Sequence of chain 1.B:
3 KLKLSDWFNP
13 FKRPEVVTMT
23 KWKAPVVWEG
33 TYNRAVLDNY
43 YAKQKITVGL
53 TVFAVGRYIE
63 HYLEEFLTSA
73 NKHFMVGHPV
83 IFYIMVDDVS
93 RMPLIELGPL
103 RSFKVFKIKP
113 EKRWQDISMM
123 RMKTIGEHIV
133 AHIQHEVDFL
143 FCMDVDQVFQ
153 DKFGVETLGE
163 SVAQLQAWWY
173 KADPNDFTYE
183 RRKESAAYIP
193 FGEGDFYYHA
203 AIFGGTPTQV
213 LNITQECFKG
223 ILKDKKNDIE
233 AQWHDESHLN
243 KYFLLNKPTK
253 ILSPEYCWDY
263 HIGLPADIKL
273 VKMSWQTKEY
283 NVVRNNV

Binding-site contacts:
Ligand atom O2 contacts residue LYS280 of chain 1.B at 3.6 Å.
Ligand atom C4 contacts residue TRP235 of chain 1.B at 3.8 Å (hydrophobic).
Ligand atom O2 contacts residue NPO1 of chain 1.K at 2.9 Å (h-bond).
Ligand atom C1 contacts residue GLN168 of chain 1.B at 3.7 Å.
Ligand atom C6 contacts residue GLN168 of chain 1.B at 4.2 Å.
Ligand atom C3 contacts residue UDP1 of chain 1.M at 3.5 Å.
Ligand atom C2 contacts residue GLN168 of chain 1.B at 3.9 Å.
Ligand atom O6 contacts residue THR180 of chain 1.B at 2.7 Å (h-bond).
Ligand atom C3 contacts residue TRP235 of chain 1.B at 3.8 Å (hydrophobic).
Ligand atom O4 contacts residue GLN168 of chain 1.B at 3.0 Å (h-bond).
Ligand atom C2 contacts residue TRP277 of chain 1.B at 3.9 Å (hydrophobic).
Ligand atom O3 contacts residue UDP1 of chain 1.M at 2.5 Å (h-bond).
Ligand atom C3 contacts residue NPO1 of chain 1.K at 3.8 Å.
Ligand atom O6 contacts residue TYR199 of chain 1.B at 4.2 Å.
Ligand atom C4 contacts residue GLU238 of chain 1.B at 3.3 Å.
Ligand atom C2 contacts residue NPO1 of chain 1.K at 2.4 Å.
Ligand atom C5 contacts residue TRP235 of chain 1.B at 3.8 Å (hydrophobic).
Ligand atom O4 contacts residue HIS201 of chain 1.B at 4.0 Å.
Ligand atom C6 contacts residue TRP171 of chain 1.B at 4.3 Å (hydrophobic).
Ligand atom C4 contacts residue GLN168 of chain 1.B at 3.9 Å.
Ligand atom C6 contacts residue GLU238 of chain 1.B at 3.4 Å.
Ligand atom O6 contacts residue TRP235 of chain 1.B at 3.8 Å.
Ligand atom O4 contacts residue GLU238 of chain 1.B at 2.8 Å (salt-bridge).
Ligand atom C5 contacts residue GLN168 of chain 1.B at 3.9 Å.
Ligand atom C6 contacts residue TYR199 of chain 1.B at 3.5 Å (hydrophobic).
Ligand atom O5 contacts residue GLN168 of chain 1.B at 3.0 Å (h-bond).
Ligand atom C1 contacts residue NPO1 of chain 1.K at 1.4 Å.
Ligand atom O6 contacts residue TRP171 of chain 1.B at 3.3 Å (h-bond).
Ligand atom O3 contacts residue HIS201 of chain 1.B at 4.3 Å.
Ligand atom C4 contacts residue NPO1 of chain 1.K at 4.2 Å.
Ligand atom C6 contacts residue TRP235 of chain 1.B at 3.6 Å (hydrophobic).
Ligand atom O6 contacts residue NPO1 of chain 1.K at 4.0 Å.
Ligand atom O2 contacts residue UDP1 of chain 1.M at 4.3 Å.
Ligand atom O5 contacts residue NPO1 of chain 1.K at 2.4 Å (h-bond).
Ligand atom C5 contacts residue GLU238 of chain 1.B at 3.9 Å.
Ligand atom C5 contacts residue NPO1 of chain 1.K at 3.7 Å.
Ligand atom O5 contacts residue TRP171 of chain 1.B at 4.3 Å.
Ligand atom O2 contacts residue TRP277 of chain 1.B at 3.7 Å.
Ligand atom C1 contacts residue TRP277 of chain 1.B at 4.4 Å (hydrophobic).
Ligand atom C6 contacts residue THR180 of chain 1.B at 3.4 Å.

This small molecule binds to this protein.
Small molecule (SMILES): OC[C@H]1O[C@@H](O)[C@H](O)[C@@H](O)[C@H]1O